Sequence of chain 1.F:
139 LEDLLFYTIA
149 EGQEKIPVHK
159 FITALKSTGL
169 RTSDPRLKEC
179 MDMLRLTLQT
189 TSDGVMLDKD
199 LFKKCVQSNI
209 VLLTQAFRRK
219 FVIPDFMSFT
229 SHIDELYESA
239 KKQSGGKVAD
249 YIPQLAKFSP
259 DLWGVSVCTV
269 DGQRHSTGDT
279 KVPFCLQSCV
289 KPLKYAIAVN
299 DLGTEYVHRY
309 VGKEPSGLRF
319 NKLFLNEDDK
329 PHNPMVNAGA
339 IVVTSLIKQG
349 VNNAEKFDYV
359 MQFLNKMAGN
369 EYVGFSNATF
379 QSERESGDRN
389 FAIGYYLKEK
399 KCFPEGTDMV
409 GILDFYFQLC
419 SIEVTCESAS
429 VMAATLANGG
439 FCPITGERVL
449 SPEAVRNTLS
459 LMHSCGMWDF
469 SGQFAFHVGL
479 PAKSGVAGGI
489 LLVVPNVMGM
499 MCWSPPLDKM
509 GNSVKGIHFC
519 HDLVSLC

This small molecule binds to this protein.
Small molecule (SMILES): NC(=O)CC[C@H](N)C(=O)O

Binding-site contacts:
Ligand atom N contacts residue CYS418 of chain 1.F at 4.1 Å.
Ligand atom O contacts residue TYR249 of chain 1.F at 3.9 Å.
Ligand atom O contacts residue GLN285 of chain 1.F at 4.3 Å.
Ligand atom NE2 contacts residue GLY483 of chain 1.F at 4.3 Å.
Ligand atom OXT contacts residue ASN335 of chain 1.F at 3.2 Å (h-bond).
Ligand atom CA contacts residue TYR414 of chain 1.F at 4.1 Å (hydrophobic).
Ligand atom CD contacts residue PHE318 of chain 1.F at 4.0 Å (hydrophobic).
Ligand atom CA contacts residue GLN285 of chain 1.F at 3.4 Å.
Ligand atom CA contacts residue GLU381 of chain 1.F at 3.8 Å.
Ligand atom CB contacts residue CYS418 of chain 1.F at 4.1 Å (hydrophobic).
Ligand atom CG contacts residue LYS289 of chain 1.F at 3.8 Å.
Ligand atom OXT contacts residue GLU381 of chain 1.F at 3.8 Å.
Ligand atom CB contacts residue LYS289 of chain 1.F at 3.4 Å.
Ligand atom C contacts residue ASN335 of chain 1.F at 4.1 Å.
Ligand atom N contacts residue GLU381 of chain 1.F at 3.1 Å (salt-bridge).
Ligand atom CB contacts residue SER286 of chain 1.F at 3.2 Å.
Ligand atom OE1 contacts residue LYS289 of chain 1.F at 4.0 Å.
Ligand atom C contacts residue ASN388 of chain 1.F at 3.9 Å.
Ligand atom NE2 contacts residue SER286 of chain 1.F at 2.2 Å (h-bond).
Ligand atom OE1 contacts residue ASN335 of chain 1.F at 4.0 Å.
Ligand atom O contacts residue VAL484 of chain 1.F at 4.3 Å.
Ligand atom N contacts residue GLN285 of chain 1.F at 4.0 Å.
Ligand atom CG contacts residue VAL484 of chain 1.F at 4.0 Å (hydrophobic).
Ligand atom N contacts residue ASN388 of chain 1.F at 3.8 Å.
Ligand atom CB contacts residue GLN285 of chain 1.F at 4.0 Å.
Ligand atom NE2 contacts residue VAL484 of chain 1.F at 3.5 Å (h-bond).
Ligand atom CG contacts residue SER286 of chain 1.F at 2.4 Å.
Ligand atom OE1 contacts residue SER286 of chain 1.F at 3.3 Å (h-bond).
Ligand atom CD contacts residue VAL484 of chain 1.F at 4.1 Å (hydrophobic).
Ligand atom OXT contacts residue ASN388 of chain 1.F at 3.0 Å (h-bond).
Ligand atom NE2 contacts residue PHE318 of chain 1.F at 3.9 Å.
Ligand atom CG contacts residue GLN285 of chain 1.F at 3.9 Å.
Ligand atom CD contacts residue SER286 of chain 1.F at 2.4 Å.
Ligand atom C contacts residue GLU381 of chain 1.F at 3.8 Å.
Ligand atom NE2 contacts residue LYS289 of chain 1.F at 4.2 Å.
Ligand atom CB contacts residue TYR414 of chain 1.F at 3.5 Å (hydrophobic).
Ligand atom OE1 contacts residue PHE318 of chain 1.F at 3.4 Å.
Ligand atom O contacts residue ILE250 of chain 1.F at 4.2 Å.
Ligand atom N contacts residue TYR414 of chain 1.F at 3.4 Å (h-bond).
Ligand atom CD contacts residue LYS289 of chain 1.F at 3.8 Å.